Sequence of chain 1.F:
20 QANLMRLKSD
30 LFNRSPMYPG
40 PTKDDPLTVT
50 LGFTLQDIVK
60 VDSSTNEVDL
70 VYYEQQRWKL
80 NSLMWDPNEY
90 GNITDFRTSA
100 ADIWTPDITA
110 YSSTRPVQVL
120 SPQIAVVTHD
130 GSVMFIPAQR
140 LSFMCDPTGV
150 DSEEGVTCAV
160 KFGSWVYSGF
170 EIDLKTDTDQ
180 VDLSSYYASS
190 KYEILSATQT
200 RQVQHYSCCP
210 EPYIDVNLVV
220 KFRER

Binding-site contacts:
Ligand atom C4 contacts residue ASN91 of chain 1.F at 4.3 Å.
Ligand atom C7 contacts residue GLY90 of chain 1.F at 4.5 Å.
Ligand atom N2 contacts residue GLY90 of chain 1.F at 4.4 Å.
Ligand atom O7 contacts residue GLY90 of chain 1.F at 4.1 Å.
Ligand atom C2 contacts residue ASN91 of chain 1.F at 2.4 Å.
Ligand atom C8 contacts residue ASP43 of chain 1.J at 4.4 Å.
Ligand atom C3 contacts residue ASN91 of chain 1.F at 3.8 Å.
Ligand atom N2 contacts residue ASN91 of chain 1.F at 2.8 Å (h-bond).
Ligand atom C7 contacts residue ASP43 of chain 1.J at 4.3 Å.
Ligand atom O7 contacts residue ASP43 of chain 1.J at 3.6 Å (salt-bridge).
Ligand atom C1 contacts residue ASN91 of chain 1.F at 1.4 Å.
Ligand atom C5 contacts residue ASN91 of chain 1.F at 3.7 Å.
Ligand atom C7 contacts residue ASN91 of chain 1.F at 3.8 Å.
Ligand atom C6 contacts residue ASN91 of chain 1.F at 4.0 Å.
Ligand atom O5 contacts residue ASN91 of chain 1.F at 2.5 Å (h-bond).

Sequence of chain 1.J:
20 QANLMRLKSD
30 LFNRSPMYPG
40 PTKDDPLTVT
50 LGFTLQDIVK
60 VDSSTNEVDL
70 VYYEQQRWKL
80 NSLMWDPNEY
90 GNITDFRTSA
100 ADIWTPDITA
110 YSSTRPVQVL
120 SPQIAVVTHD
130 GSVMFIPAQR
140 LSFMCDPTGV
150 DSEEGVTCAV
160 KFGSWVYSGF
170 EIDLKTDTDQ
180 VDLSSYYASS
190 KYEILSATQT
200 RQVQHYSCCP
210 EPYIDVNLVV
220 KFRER

A small-molecule ligand and the protein it binds are described below.
Small molecule (SMILES): CC(=O)N[C@@H]1[C@@H](O)[C@H](O)[C@@H](CO)O[C@H]1O